Sequence of chain 1.A:
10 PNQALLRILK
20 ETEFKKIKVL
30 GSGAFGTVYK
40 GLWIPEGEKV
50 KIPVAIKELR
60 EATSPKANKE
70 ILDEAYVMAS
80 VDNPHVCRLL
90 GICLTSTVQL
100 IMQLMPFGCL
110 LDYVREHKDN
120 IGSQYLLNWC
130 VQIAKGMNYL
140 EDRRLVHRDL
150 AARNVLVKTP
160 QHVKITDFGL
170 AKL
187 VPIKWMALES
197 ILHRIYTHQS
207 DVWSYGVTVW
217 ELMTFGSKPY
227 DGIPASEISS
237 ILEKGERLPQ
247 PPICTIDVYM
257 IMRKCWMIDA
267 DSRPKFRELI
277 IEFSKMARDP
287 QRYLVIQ

This protein binds this small molecule.
Small molecule (SMILES): CCC(=O)N1CCC(Oc2cc3c(Nc4ccc(Cl)c(Cl)c4F)ncnc3cc2OC)CC1

Binding-site contacts:
Ligand atom CL2 contacts residue LYS56 of chain 1.A at 3.7 Å.
Ligand atom CAT contacts residue LYS56 of chain 1.A at 3.8 Å.
Ligand atom OBD contacts residue GLY107 of chain 1.A at 3.5 Å.
Ligand atom N1 contacts residue ALA54 of chain 1.A at 3.5 Å.
Ligand atom FAW contacts residue VAL37 of chain 1.A at 3.6 Å.
Ligand atom N1 contacts residue LEU155 of chain 1.A at 3.4 Å.
Ligand atom CL1 contacts residue LEU99 of chain 1.A at 3.6 Å.
Ligand atom CAR contacts residue MET101 of chain 1.A at 3.3 Å (hydrophobic).
Ligand atom CAP contacts residue THR165 of chain 1.A at 3.1 Å.
Ligand atom CAQ contacts residue THR165 of chain 1.A at 3.3 Å.
Ligand atom CBE contacts residue PRO105 of chain 1.A at 3.5 Å (hydrophobic).
Ligand atom C2 contacts residue LEU155 of chain 1.A at 3.7 Å (hydrophobic).
Ligand atom CAA contacts residue CYS108 of chain 1.A at 1.8 Å (hydrophobic).
Ligand atom C2 contacts residue GLN102 of chain 1.A at 3.2 Å.
Ligand atom CL2 contacts residue ALA54 of chain 1.A at 3.8 Å.
Ligand atom CAB contacts residue CYS108 of chain 1.A at 2.7 Å (hydrophobic).
Ligand atom CL2 contacts residue MET101 of chain 1.A at 3.3 Å.
Ligand atom C2 contacts residue ALA54 of chain 1.A at 3.3 Å (hydrophobic).
Ligand atom CAP contacts residue LYS56 of chain 1.A at 3.4 Å.
Ligand atom CBE contacts residue MET104 of chain 1.A at 3.3 Å (hydrophobic).
Ligand atom CBB contacts residue MET104 of chain 1.A at 3.2 Å (hydrophobic).
Ligand atom C5 contacts residue LEU155 of chain 1.A at 3.7 Å (hydrophobic).
Ligand atom N3 contacts residue MET104 of chain 1.A at 2.9 Å (h-bond).
Ligand atom C6 contacts residue LEU155 of chain 1.A at 3.4 Å (hydrophobic).
Ligand atom CAQ contacts residue ASP166 of chain 1.A at 3.2 Å.
Ligand atom FAW contacts residue ALA54 of chain 1.A at 3.0 Å.
Ligand atom CL1 contacts residue MET101 of chain 1.A at 3.1 Å.
Ligand atom CBC contacts residue LEU29 of chain 1.A at 3.7 Å (hydrophobic).
Ligand atom CAP contacts residue ASP166 of chain 1.A at 3.5 Å.
Ligand atom CBE contacts residue GLY107 of chain 1.A at 3.6 Å.
Ligand atom N3 contacts residue ALA54 of chain 1.A at 3.5 Å.
Ligand atom CBG contacts residue CYS108 of chain 1.A at 3.7 Å (hydrophobic).
Ligand atom C2 contacts residue MET104 of chain 1.A at 3.6 Å (hydrophobic).
Ligand atom CAG contacts residue LEU29 of chain 1.A at 3.7 Å (hydrophobic).
Ligand atom CAA contacts residue ASP111 of chain 1.A at 3.0 Å.
Ligand atom N3 contacts residue LEU103 of chain 1.A at 3.8 Å.
Ligand atom CAT contacts residue MET101 of chain 1.A at 3.6 Å (hydrophobic).
Ligand atom CAO contacts residue LYS56 of chain 1.A at 3.8 Å.
Ligand atom CAQ contacts residue LYS56 of chain 1.A at 3.6 Å.
Ligand atom CL2 contacts residue LEU99 of chain 1.A at 3.1 Å.